Binding-site contacts:
Ligand atom C4B contacts residue THR175 of chain 1.A at 4.3 Å.
Ligand atom C3 contacts residue LEU368 of chain 1.A at 4.0 Å (hydrophobic).
Ligand atom O12 contacts residue LEU154 of chain 1.A at 4.0 Å.
Ligand atom C4 contacts residue THR173 of chain 1.A at 3.9 Å.
Ligand atom C6 contacts residue THR175 of chain 1.A at 4.2 Å.
Ligand atom C4 contacts residue THR175 of chain 1.A at 3.6 Å.
Ligand atom C2 contacts residue LEU368 of chain 1.A at 3.9 Å (hydrophobic).
Ligand atom C9A contacts residue THR175 of chain 1.A at 4.5 Å.
Ligand atom C6 contacts residue THR173 of chain 1.A at 4.2 Å.
Ligand atom C5 contacts residue ILE248 of chain 1.A at 4.0 Å (hydrophobic).
Ligand atom C5 contacts residue THR175 of chain 1.A at 3.8 Å.
Ligand atom C3 contacts residue THR175 of chain 1.A at 4.0 Å.
Ligand atom C10 contacts residue PRO243 of chain 1.A at 4.0 Å (hydrophobic).
Ligand atom CL contacts residue LEU178 of chain 1.A at 3.8 Å.
Ligand atom C7 contacts residue ILE248 of chain 1.A at 4.1 Å (hydrophobic).
Ligand atom C4B contacts residue THR173 of chain 1.A at 4.4 Å.
Ligand atom CL contacts residue ARG177 of chain 1.A at 3.5 Å.
Ligand atom C8A contacts residue ILE248 of chain 1.A at 3.8 Å (hydrophobic).
Ligand atom C2 contacts residue PRO347 of chain 1.A at 4.0 Å (hydrophobic).
Ligand atom C4B contacts residue ILE248 of chain 1.A at 3.8 Å (hydrophobic).
Ligand atom CL contacts residue MET369 of chain 1.A at 3.8 Å.
Ligand atom O12 contacts residue THR175 of chain 1.A at 4.1 Å.
Ligand atom C9A contacts residue ILE248 of chain 1.A at 4.2 Å (hydrophobic).
Ligand atom CL contacts residue MET370 of chain 1.A at 4.1 Å.
Ligand atom C2 contacts residue MET370 of chain 1.A at 3.7 Å (hydrophobic).
Ligand atom C3 contacts residue MET370 of chain 1.A at 4.1 Å (hydrophobic).
Ligand atom C1 contacts residue MET370 of chain 1.A at 4.4 Å (hydrophobic).
Ligand atom C8 contacts residue ILE248 of chain 1.A at 4.0 Å (hydrophobic).
Ligand atom C4A contacts residue ILE248 of chain 1.A at 4.3 Å (hydrophobic).
Ligand atom C4A contacts residue THR175 of chain 1.A at 3.8 Å.
Ligand atom C6 contacts residue ILE248 of chain 1.A at 4.2 Å (hydrophobic).
Ligand atom C1 contacts residue PRO347 of chain 1.A at 4.5 Å (hydrophobic).
Ligand atom N9 contacts residue ILE248 of chain 1.A at 3.6 Å.
Ligand atom C14 contacts residue PRO243 of chain 1.A at 3.7 Å (hydrophobic).
Ligand atom CL contacts residue LYS176 of chain 1.A at 3.5 Å.
Ligand atom C4 contacts residue LEU178 of chain 1.A at 4.3 Å (hydrophobic).
Ligand atom O12 contacts residue LYS151 of chain 1.A at 3.6 Å.
Ligand atom CL contacts residue LEU368 of chain 1.A at 3.2 Å.
Ligand atom C5 contacts residue THR173 of chain 1.A at 3.5 Å.

The protein below binds the small molecule below.
Small molecule (SMILES): C[C@H](C(=O)O)c1ccc2c(c1)[nH]c1ccc(Cl)cc12

Sequence of chain 1.A:
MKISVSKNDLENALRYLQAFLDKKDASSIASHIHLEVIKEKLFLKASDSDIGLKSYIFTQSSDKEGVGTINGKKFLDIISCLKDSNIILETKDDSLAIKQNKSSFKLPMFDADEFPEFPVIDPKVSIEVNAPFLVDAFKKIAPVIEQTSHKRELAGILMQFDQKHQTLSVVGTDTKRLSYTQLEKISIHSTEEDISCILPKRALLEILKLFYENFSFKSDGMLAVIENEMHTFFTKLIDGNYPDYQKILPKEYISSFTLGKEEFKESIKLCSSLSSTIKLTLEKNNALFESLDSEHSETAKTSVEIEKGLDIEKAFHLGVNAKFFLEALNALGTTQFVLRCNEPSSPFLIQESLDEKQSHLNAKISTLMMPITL